A protein and the small-molecule ligand that binds it are described below.
Small molecule (SMILES): OC[C@H]1O[C@@](CO)(O[C@H]2O[C@H](CO)[C@@H](O)[C@H](O)[C@H]2O)[C@@H](O)[C@@H]1O

Sequence of chain 1.C:
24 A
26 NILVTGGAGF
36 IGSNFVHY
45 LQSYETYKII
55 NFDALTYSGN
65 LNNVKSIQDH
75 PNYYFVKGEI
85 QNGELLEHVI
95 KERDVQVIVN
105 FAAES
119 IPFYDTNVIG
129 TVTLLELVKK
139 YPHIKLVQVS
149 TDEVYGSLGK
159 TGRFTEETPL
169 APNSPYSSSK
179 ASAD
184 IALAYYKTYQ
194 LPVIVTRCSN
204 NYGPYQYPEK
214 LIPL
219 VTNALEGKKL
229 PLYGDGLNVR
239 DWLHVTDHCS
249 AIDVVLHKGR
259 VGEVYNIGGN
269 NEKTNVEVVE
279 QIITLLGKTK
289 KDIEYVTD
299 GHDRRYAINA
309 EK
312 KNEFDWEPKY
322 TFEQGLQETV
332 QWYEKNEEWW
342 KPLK

Binding-site contacts:
Ligand atom C6 contacts residue GLU88 of chain 1.C at 3.7 Å.
Ligand atom O6 contacts residue ASN86 of chain 1.C at 4.2 Å.
Ligand atom C1 contacts residue GLN85 of chain 1.C at 3.5 Å.
Ligand atom C6 contacts residue ASN86 of chain 1.C at 4.5 Å.
Ligand atom C6 contacts residue GLY87 of chain 1.C at 4.0 Å.
Ligand atom O1 contacts residue GLN85 of chain 1.C at 3.9 Å.
Ligand atom O2 contacts residue GLU83 of chain 1.C at 4.4 Å.
Ligand atom O6 contacts residue GLY87 of chain 1.C at 3.1 Å (h-bond).
Ligand atom C1 contacts residue ASN86 of chain 1.C at 4.4 Å.
Ligand atom C5 contacts residue GLN85 of chain 1.C at 4.2 Å.
Ligand atom O2 contacts residue ASN86 of chain 1.C at 3.7 Å.
Ligand atom O5 contacts residue ASN86 of chain 1.C at 3.7 Å.
Ligand atom C5 contacts residue GLY87 of chain 1.C at 4.2 Å.
Ligand atom C2 contacts residue ASN86 of chain 1.C at 3.8 Å.
Ligand atom C5 contacts residue ASN86 of chain 1.C at 4.4 Å.
Ligand atom O6 contacts residue GLU88 of chain 1.C at 3.5 Å (salt-bridge).
Ligand atom O1 contacts residue GLU83 of chain 1.C at 4.2 Å.
Ligand atom O6 contacts residue GLN85 of chain 1.C at 4.2 Å.
Ligand atom C1 contacts residue ASN86 of chain 1.C at 3.5 Å.